Binding-site contacts:
Ligand atom O6B contacts residue HIS94 of chain 42.D at 4.0 Å.
Ligand atom O5B contacts residue LYS156 of chain 42.D at 3.3 Å.
Ligand atom O6A contacts residue HIS94 of chain 42.D at 3.2 Å (h-bond).
Ligand atom C3 contacts residue LYS156 of chain 42.D at 4.0 Å.
Ligand atom O3 contacts residue ARG157 of chain 42.D at 3.3 Å (salt-bridge).
Ligand atom O6B contacts residue ARG157 of chain 42.D at 3.3 Å (salt-bridge).
Ligand atom O6A contacts residue LEU62 of chain 42.D at 3.4 Å.
Ligand atom C6 contacts residue HIS94 of chain 42.D at 3.9 Å.
Ligand atom OAF contacts residue THR4 of chain 42.D at 2.9 Å (h-bond).
Ligand atom C5 contacts residue HIS155 of chain 42.D at 4.0 Å.
Ligand atom O4 contacts residue LYS156 of chain 42.D at 3.5 Å.
Ligand atom O6B contacts residue LEU62 of chain 42.D at 4.0 Å.
Ligand atom OAF contacts residue ARG157 of chain 42.D at 2.8 Å (salt-bridge).
Ligand atom O6B contacts residue HIS155 of chain 42.D at 3.3 Å (h-bond).
Ligand atom C3 contacts residue ALA158 of chain 42.D at 4.0 Å (hydrophobic).
Ligand atom SAG contacts residue THR4 of chain 42.D at 3.9 Å.
Ligand atom OAH contacts residue LEU2 of chain 42.D at 2.8 Å (h-bond).
Ligand atom O6A contacts residue SER93 of chain 42.D at 3.2 Å.
Ligand atom O5 contacts residue HIS155 of chain 42.D at 3.6 Å.
Ligand atom O3 contacts residue ALA158 of chain 42.D at 3.0 Å (h-bond).
Ligand atom C5 contacts residue LEU62 of chain 42.D at 3.8 Å (hydrophobic).
Ligand atom OAH contacts residue ARG157 of chain 42.D at 3.1 Å (salt-bridge).
Ligand atom O6A contacts residue HIS155 of chain 42.D at 3.8 Å.
Ligand atom OAH contacts residue ASP3 of chain 42.D at 4.0 Å.
Ligand atom OAF contacts residue ALA158 of chain 42.D at 3.3 Å.
Ligand atom O6B contacts residue LYS156 of chain 42.D at 3.3 Å.
Ligand atom C6 contacts residue HIS155 of chain 42.D at 3.4 Å.
Ligand atom O5 contacts residue ARG157 of chain 42.D at 3.8 Å.
Ligand atom SAG contacts residue ARG157 of chain 42.D at 3.6 Å (salt-bridge).
Ligand atom O4 contacts residue SER93 of chain 42.D at 3.0 Å (h-bond).
Ligand atom C4 contacts residue LYS156 of chain 42.D at 4.0 Å.
Ligand atom OBI contacts residue LYS156 of chain 42.D at 4.0 Å.
Ligand atom C6 contacts residue SER93 of chain 42.D at 4.0 Å.
Ligand atom C2 contacts residue ALA158 of chain 42.D at 3.7 Å (hydrophobic).
Ligand atom O4 contacts residue HIS155 of chain 42.D at 3.5 Å (h-bond).
Ligand atom O3 contacts residue LYS156 of chain 42.D at 3.0 Å.
Ligand atom O5 contacts residue LYS156 of chain 42.D at 3.4 Å.
Ligand atom C6 contacts residue LEU62 of chain 42.D at 3.5 Å (hydrophobic).
Ligand atom OAH contacts residue THR4 of chain 42.D at 3.7 Å.
Ligand atom C3 contacts residue ARG157 of chain 42.D at 3.7 Å.

A protein and the small-molecule ligand that binds it are described below.
Small molecule (SMILES): O=C(O)[C@@H]1O[C@H](O[C@H]2[C@@H](OS(=O)(=O)O)O[C@@H](O)[C@H](NS(=O)(=O)O)[C@H]2O)[C@@H](OS(=O)(=O)O)[C@H](O)[C@@H]1O

Sequence of chain 42.D:
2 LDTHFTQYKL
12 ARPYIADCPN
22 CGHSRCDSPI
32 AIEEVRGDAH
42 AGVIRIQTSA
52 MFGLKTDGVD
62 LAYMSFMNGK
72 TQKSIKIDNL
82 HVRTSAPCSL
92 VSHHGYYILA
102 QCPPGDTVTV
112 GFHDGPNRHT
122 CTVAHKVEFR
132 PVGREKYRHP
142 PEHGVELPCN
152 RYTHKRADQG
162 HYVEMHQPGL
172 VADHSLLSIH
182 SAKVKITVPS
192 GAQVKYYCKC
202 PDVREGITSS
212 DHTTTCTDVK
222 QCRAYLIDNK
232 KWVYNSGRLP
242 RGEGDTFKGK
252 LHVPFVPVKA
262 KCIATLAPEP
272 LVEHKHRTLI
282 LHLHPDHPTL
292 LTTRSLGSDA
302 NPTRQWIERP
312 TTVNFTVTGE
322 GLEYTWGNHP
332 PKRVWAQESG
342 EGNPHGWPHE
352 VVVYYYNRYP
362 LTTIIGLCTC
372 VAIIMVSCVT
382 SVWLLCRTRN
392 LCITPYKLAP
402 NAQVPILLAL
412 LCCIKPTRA